Binding-site contacts:
Ligand atom P contacts residue SER389 of chain 4.A at 3.9 Å.
Ligand atom O3' contacts residue MSE386 of chain 4.A at 3.6 Å (h-bond).
Ligand atom O3' contacts residue ASP365 of chain 4.A at 2.7 Å (salt-bridge).
Ligand atom O1P contacts residue SER330 of chain 4.A at 2.9 Å (h-bond).
Ligand atom C3' contacts residue ASP365 of chain 4.A at 3.5 Å.
Ligand atom O4' contacts residue GLY329 of chain 4.A at 3.7 Å.
Ligand atom C8 contacts residue MSE75 of chain 4.A at 3.5 Å.
Ligand atom C4 contacts residue CYS332 of chain 4.A at 3.3 Å (hydrophobic).
Ligand atom C2 contacts residue CYS332 of chain 4.A at 3.5 Å (hydrophobic).
Ligand atom N3 contacts residue CYS332 of chain 4.A at 3.0 Å (h-bond).
Ligand atom O5' contacts residue GLY329 of chain 4.A at 4.1 Å.
Ligand atom P contacts residue GLY366 of chain 4.A at 4.2 Å.
Ligand atom C5 contacts residue CYS332 of chain 4.A at 3.9 Å (hydrophobic).
Ligand atom O2P contacts residue SER389 of chain 4.A at 3.5 Å (h-bond).
Ligand atom N1 contacts residue CYS332 of chain 4.A at 4.1 Å.
Ligand atom P contacts residue SER330 of chain 4.A at 3.8 Å.
Ligand atom O5' contacts residue GLY366 of chain 4.A at 3.4 Å.
Ligand atom O3P contacts residue GLY367 of chain 4.A at 3.0 Å (h-bond).
Ligand atom O3P contacts residue GLY366 of chain 4.A at 3.8 Å.
Ligand atom O2P contacts residue LEU387 of chain 4.A at 4.0 Å.
Ligand atom C4' contacts residue ASP365 of chain 4.A at 3.5 Å.
Ligand atom O3P contacts residue SER330 of chain 4.A at 3.0 Å (h-bond).
Ligand atom C2' contacts residue ASP365 of chain 4.A at 3.6 Å.
Ligand atom C1' contacts residue CYS332 of chain 4.A at 4.1 Å (hydrophobic).
Ligand atom O3' contacts residue ALA73 of chain 4.A at 3.6 Å.
Ligand atom P contacts residue GLY367 of chain 4.A at 4.1 Å.
Ligand atom O1P contacts residue SER389 of chain 4.A at 3.4 Å (h-bond).
Ligand atom O5' contacts residue GLY388 of chain 4.A at 4.1 Å.
Ligand atom N9 contacts residue CYS332 of chain 4.A at 3.8 Å.
Ligand atom C3' contacts residue MSE75 of chain 4.A at 3.9 Å.
Ligand atom O2' contacts residue ASP365 of chain 4.A at 2.4 Å (salt-bridge).
Ligand atom C5' contacts residue GLY388 of chain 4.A at 4.2 Å.
Ligand atom O2P contacts residue GLY388 of chain 4.A at 3.2 Å (h-bond).
Ligand atom O2' contacts residue ASN304 of chain 4.A at 3.8 Å.
Ligand atom P contacts residue GLY388 of chain 4.A at 4.0 Å.
Ligand atom C5' contacts residue MSE75 of chain 4.A at 4.1 Å.
Ligand atom N7 contacts residue MSE75 of chain 4.A at 3.6 Å.
Ligand atom N7 contacts residue ILE331 of chain 4.A at 3.7 Å.
Ligand atom O3P contacts residue GLY329 of chain 4.A at 3.7 Å.
Ligand atom O5' contacts residue GLY367 of chain 4.A at 4.2 Å.

A small-molecule ligand and the protein it binds are described below.
Small molecule (SMILES): O=c1[nH]cnc2c1ncn2[C@@H]1O[C@H](COP(=O)(O)O)[C@@H](O)[C@H]1O

Sequence of chain 4.A:
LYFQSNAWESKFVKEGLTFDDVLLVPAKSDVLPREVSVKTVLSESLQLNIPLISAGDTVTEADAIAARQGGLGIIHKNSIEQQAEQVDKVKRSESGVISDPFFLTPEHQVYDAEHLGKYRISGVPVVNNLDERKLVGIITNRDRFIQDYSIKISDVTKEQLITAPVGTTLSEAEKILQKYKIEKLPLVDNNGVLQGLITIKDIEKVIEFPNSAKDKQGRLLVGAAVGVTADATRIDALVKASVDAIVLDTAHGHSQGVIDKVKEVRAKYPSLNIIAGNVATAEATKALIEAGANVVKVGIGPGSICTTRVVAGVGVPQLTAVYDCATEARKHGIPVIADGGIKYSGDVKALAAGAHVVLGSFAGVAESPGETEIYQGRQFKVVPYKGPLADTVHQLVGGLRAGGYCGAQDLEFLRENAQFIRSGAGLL